Sequence of chain 6.X:
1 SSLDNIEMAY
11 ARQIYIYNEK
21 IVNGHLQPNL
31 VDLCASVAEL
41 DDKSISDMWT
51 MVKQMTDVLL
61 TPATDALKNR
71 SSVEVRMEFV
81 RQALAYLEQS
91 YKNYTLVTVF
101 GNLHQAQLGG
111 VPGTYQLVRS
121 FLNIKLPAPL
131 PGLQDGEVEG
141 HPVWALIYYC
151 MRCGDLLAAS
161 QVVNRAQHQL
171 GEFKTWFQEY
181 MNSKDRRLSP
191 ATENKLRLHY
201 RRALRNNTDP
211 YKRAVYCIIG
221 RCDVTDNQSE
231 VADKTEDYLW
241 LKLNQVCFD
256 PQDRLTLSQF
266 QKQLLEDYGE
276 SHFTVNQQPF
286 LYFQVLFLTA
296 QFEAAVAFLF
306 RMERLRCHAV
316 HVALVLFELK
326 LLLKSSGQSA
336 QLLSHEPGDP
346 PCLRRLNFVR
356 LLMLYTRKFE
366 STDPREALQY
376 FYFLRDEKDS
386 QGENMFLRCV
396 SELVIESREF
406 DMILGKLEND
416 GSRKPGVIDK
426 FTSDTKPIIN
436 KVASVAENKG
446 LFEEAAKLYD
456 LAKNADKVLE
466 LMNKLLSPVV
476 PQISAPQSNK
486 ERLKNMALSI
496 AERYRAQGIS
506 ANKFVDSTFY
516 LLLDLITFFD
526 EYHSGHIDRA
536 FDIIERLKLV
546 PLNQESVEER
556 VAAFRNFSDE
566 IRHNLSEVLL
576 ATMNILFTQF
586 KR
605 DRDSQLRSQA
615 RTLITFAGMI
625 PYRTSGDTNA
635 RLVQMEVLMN

Binding-site contacts:
Ligand atom CD contacts residue TYR273 of chain 6.X at 3.3 Å (hydrophobic).
Ligand atom C contacts residue ASN281 of chain 6.X at 3.8 Å.
Ligand atom CB contacts residue ASP233 of chain 6.X at 3.0 Å.
Ligand atom C contacts residue THR235 of chain 6.X at 3.6 Å.
Ligand atom O contacts residue ASN227 of chain 6.X at 3.6 Å.
Ligand atom CG contacts residue LYS234 of chain 6.X at 3.3 Å.
Ligand atom O contacts residue THR235 of chain 6.X at 3.0 Å (h-bond).
Ligand atom CD contacts residue HIS277 of chain 6.X at 3.9 Å.
Ligand atom O contacts residue LYS234 of chain 6.X at 3.6 Å.
Ligand atom CG contacts residue ASP233 of chain 6.X at 3.0 Å.
Ligand atom C contacts residue ASN227 of chain 6.X at 3.5 Å.
Ligand atom CG2 contacts residue GLU236 of chain 6.X at 3.3 Å.
Ligand atom CD1 contacts residue TYR91 of chain 6.X at 3.9 Å (hydrophobic).
Ligand atom CG contacts residue HIS277 of chain 6.X at 3.8 Å.
Ligand atom O contacts residue TYR94 of chain 6.X at 2.9 Å.
Ligand atom CG2 contacts residue LEU286 of chain 6.X at 3.7 Å (hydrophobic).
Ligand atom CD1 contacts residue TYR94 of chain 6.X at 3.5 Å (hydrophobic).
Ligand atom CG contacts residue TYR273 of chain 6.X at 3.6 Å (hydrophobic).
Ligand atom CG2 contacts residue HIS277 of chain 6.X at 3.3 Å.
Ligand atom O contacts residue ASN281 of chain 6.X at 2.6 Å (h-bond).
Ligand atom CG1 contacts residue TYR94 of chain 6.X at 3.8 Å (hydrophobic).
Ligand atom CG2 contacts residue ASN281 of chain 6.X at 3.6 Å.
Ligand atom O contacts residue THR235 of chain 6.X at 3.1 Å (h-bond).
Ligand atom C contacts residue THR235 of chain 6.X at 3.6 Å.
Ligand atom CB contacts residue LEU286 of chain 6.X at 3.9 Å (hydrophobic).
Ligand atom CG1 contacts residue VAL280 of chain 6.X at 4.0 Å (hydrophobic).
Ligand atom C contacts residue LEU286 of chain 6.X at 3.8 Å (hydrophobic).
Ligand atom C contacts residue TYR94 of chain 6.X at 4.0 Å (hydrophobic).
Ligand atom CA contacts residue ASN227 of chain 6.X at 3.7 Å.
Ligand atom N contacts residue TYR273 of chain 6.X at 3.9 Å.
Ligand atom N contacts residue THR235 of chain 6.X at 3.9 Å.
Ligand atom CB contacts residue HIS277 of chain 6.X at 3.7 Å.
Ligand atom C contacts residue THR235 of chain 6.X at 3.6 Å.
Ligand atom CG2 contacts residue PHE278 of chain 6.X at 3.7 Å (hydrophobic).
Ligand atom O contacts residue LEU286 of chain 6.X at 3.2 Å.
Ligand atom O contacts residue HIS277 of chain 6.X at 3.4 Å.
Ligand atom N contacts residue THR235 of chain 6.X at 3.5 Å (h-bond).
Ligand atom N contacts residue ASN227 of chain 6.X at 3.0 Å (h-bond).
Ligand atom CB contacts residue TYR238 of chain 6.X at 3.6 Å (hydrophobic).
Ligand atom CA contacts residue THR235 of chain 6.X at 3.6 Å.

A protein and the small-molecule ligand that binds it are described below.
Small molecule (SMILES): CC[C@H](C)[C@H](NC(=O)[C@H](CO)NC(=O)[C@H](CCCN=C(N)N)NC(=O)[C@@H](NC(=O)[C@@H]1CCCN1C(=O)[C@@H]1CCCN1C(=O)[C@H](C)N)C(C)C)C(=O)N[C@H](C=O)Cc1ccc(O)cc1